Binding-site contacts:
Ligand atom C7 contacts residue ASN156 of chain 4.B at 3.5 Å.
Ligand atom C2 contacts residue ASN156 of chain 4.B at 2.4 Å.
Ligand atom O5 contacts residue ASN156 of chain 4.B at 2.3 Å (h-bond).
Ligand atom C8 contacts residue PHE168 of chain 4.B at 4.4 Å (hydrophobic).
Ligand atom O7 contacts residue ASN156 of chain 4.B at 3.7 Å.
Ligand atom C1 contacts residue ASN156 of chain 4.B at 1.4 Å.
Ligand atom C5 contacts residue ASN156 of chain 4.B at 3.6 Å.
Ligand atom C3 contacts residue ASN156 of chain 4.B at 3.8 Å.
Ligand atom N2 contacts residue ASN156 of chain 4.B at 2.9 Å (h-bond).
Ligand atom C4 contacts residue ASN156 of chain 4.B at 4.2 Å.

This small molecule binds to this protein.
Small molecule (SMILES): CC(=O)N[C@@H]1[C@@H](O)[C@H](O)[C@@H](CO)O[C@H]1O

Sequence of chain 4.B:
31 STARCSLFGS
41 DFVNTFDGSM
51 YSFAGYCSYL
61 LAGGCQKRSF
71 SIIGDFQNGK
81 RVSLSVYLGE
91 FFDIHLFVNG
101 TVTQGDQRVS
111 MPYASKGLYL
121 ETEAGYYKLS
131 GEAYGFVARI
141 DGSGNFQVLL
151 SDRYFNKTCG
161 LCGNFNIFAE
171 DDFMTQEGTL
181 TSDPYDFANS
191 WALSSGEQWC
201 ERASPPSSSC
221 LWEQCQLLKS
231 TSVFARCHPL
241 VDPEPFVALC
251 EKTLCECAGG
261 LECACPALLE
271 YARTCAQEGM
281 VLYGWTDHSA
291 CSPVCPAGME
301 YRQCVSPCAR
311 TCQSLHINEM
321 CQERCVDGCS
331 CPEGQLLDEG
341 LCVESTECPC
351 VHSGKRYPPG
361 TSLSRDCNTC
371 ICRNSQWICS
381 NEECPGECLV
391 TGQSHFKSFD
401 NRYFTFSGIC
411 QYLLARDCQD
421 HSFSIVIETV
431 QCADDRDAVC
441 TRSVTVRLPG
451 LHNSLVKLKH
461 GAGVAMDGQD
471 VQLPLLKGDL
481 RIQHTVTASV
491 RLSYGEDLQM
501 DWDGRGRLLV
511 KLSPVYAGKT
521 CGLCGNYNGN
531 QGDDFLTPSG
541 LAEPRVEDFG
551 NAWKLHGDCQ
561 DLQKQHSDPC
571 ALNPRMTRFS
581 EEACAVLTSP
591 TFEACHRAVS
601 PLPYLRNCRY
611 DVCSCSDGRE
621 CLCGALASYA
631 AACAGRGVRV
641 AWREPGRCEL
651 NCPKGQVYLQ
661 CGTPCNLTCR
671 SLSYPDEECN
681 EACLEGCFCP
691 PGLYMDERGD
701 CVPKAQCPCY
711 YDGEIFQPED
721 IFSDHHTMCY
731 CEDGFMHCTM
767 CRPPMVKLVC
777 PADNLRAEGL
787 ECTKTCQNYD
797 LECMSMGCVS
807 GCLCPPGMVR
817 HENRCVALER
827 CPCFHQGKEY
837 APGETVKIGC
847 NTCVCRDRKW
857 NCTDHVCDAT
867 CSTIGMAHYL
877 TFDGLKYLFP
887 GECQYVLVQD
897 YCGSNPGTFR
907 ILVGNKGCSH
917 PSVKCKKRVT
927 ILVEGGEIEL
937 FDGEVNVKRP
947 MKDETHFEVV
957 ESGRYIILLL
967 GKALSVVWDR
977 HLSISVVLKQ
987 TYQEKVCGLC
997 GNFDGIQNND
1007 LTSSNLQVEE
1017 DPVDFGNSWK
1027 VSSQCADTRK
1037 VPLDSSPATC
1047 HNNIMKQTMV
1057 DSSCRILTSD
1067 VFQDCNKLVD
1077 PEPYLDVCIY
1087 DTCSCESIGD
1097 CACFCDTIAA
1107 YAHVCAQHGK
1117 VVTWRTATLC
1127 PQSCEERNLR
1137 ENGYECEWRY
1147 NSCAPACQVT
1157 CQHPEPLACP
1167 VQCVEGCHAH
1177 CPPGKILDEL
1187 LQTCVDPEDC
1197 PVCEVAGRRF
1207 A